Sequence of chain 1.B:
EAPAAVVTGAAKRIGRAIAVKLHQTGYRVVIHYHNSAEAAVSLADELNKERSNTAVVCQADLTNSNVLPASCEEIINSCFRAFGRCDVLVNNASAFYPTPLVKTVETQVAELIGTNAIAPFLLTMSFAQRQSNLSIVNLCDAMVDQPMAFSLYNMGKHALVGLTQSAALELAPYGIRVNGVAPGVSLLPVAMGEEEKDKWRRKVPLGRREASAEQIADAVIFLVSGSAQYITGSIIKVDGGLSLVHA

Binding-site contacts:
Ligand atom C3 contacts residue PHE117 of chain 1.B at 3.9 Å (hydrophobic).
Ligand atom N3 contacts residue PHE117 of chain 1.B at 3.9 Å.
Ligand atom N4 contacts residue TYR194 of chain 1.B at 2.9 Å (h-bond).
Ligand atom C11 contacts residue PRO230 of chain 1.B at 3.8 Å (hydrophobic).
Ligand atom N5 contacts residue NAP1 of chain 1.G at 4.1 Å.
Ligand atom C10 contacts residue NAP1 of chain 1.G at 3.3 Å.
Ligand atom N4 contacts residue NAP1 of chain 1.G at 3.5 Å.
Ligand atom CL2 contacts residue LEU229 of chain 1.B at 4.3 Å.
Ligand atom C5 contacts residue NAP1 of chain 1.G at 3.3 Å.
Ligand atom C3 contacts residue TYR194 of chain 1.B at 3.7 Å (hydrophobic).
Ligand atom C1 contacts residue NAP1 of chain 1.G at 4.0 Å.
Ligand atom C4 contacts residue NAP1 of chain 1.G at 4.3 Å.
Ligand atom N3 contacts residue NAP1 of chain 1.G at 3.0 Å (h-bond).
Ligand atom N3 contacts residue TYR194 of chain 1.B at 3.5 Å (h-bond).
Ligand atom C10 contacts residue PRO230 of chain 1.B at 4.0 Å (hydrophobic).
Ligand atom N2 contacts residue SER115 of chain 1.B at 3.1 Å (h-bond).
Ligand atom CL2 contacts residue MET233 of chain 1.B at 4.2 Å.
Ligand atom CL1 contacts residue SER227 of chain 1.B at 4.1 Å.
Ligand atom C3 contacts residue NAP1 of chain 1.G at 3.8 Å.
Ligand atom N3 contacts residue SER115 of chain 1.B at 4.2 Å.
Ligand atom CL1 contacts residue VAL226 of chain 1.B at 3.5 Å.
Ligand atom CL1 contacts residue LEU229 of chain 1.B at 3.4 Å.
Ligand atom N1 contacts residue NAP1 of chain 1.G at 2.9 Å (h-bond).
Ligand atom CL1 contacts residue NAP1 of chain 1.G at 3.2 Å.
Ligand atom C6 contacts residue PRO230 of chain 1.B at 4.2 Å (hydrophobic).
Ligand atom N4 contacts residue PHE117 of chain 1.B at 4.0 Å.
Ligand atom C10 contacts residue ARG34 of chain 1.B at 3.2 Å.
Ligand atom CL2 contacts residue TRP241 of chain 1.B at 3.4 Å.
Ligand atom C2 contacts residue SER115 of chain 1.B at 4.2 Å.
Ligand atom C10 contacts residue LEU228 of chain 1.B at 3.7 Å (hydrophobic).
Ligand atom C8 contacts residue PHE117 of chain 1.B at 3.7 Å (hydrophobic).
Ligand atom C6 contacts residue NAP1 of chain 1.G at 3.7 Å.
Ligand atom N4 contacts residue ASP181 of chain 1.B at 3.7 Å.
Ligand atom N2 contacts residue PHE117 of chain 1.B at 3.8 Å.
Ligand atom N1 contacts residue PHE117 of chain 1.B at 4.3 Å.
Ligand atom C2 contacts residue PHE117 of chain 1.B at 3.8 Å (hydrophobic).
Ligand atom C9 contacts residue PHE117 of chain 1.B at 3.3 Å (hydrophobic).
Ligand atom C2 contacts residue NAP1 of chain 1.G at 3.4 Å.
Ligand atom N2 contacts residue NAP1 of chain 1.G at 3.1 Å (h-bond).
Ligand atom C11 contacts residue PHE117 of chain 1.B at 3.5 Å (hydrophobic).

The small molecule below binds the protein below.
Small molecule (SMILES): CC1(C)N=C(N)N=C(N)N1c1ccc(Cl)c(Cl)c1